The small molecule below binds the protein below.
Small molecule (SMILES): Cc1onc(O)c1C[C@H](N)C(=O)O

Binding-site contacts:
Ligand atom OT2 contacts residue TYR61 of chain 2.C at 3.6 Å.
Ligand atom OE2 contacts residue GLU193 of chain 2.C at 3.5 Å (salt-bridge).
Ligand atom OE1 contacts residue THR143 of chain 2.C at 2.9 Å (h-bond).
Ligand atom CE2 contacts residue GLU193 of chain 2.C at 3.5 Å.
Ligand atom OT2 contacts residue PRO89 of chain 2.C at 3.7 Å.
Ligand atom CD1 contacts residue THR143 of chain 2.C at 3.9 Å.
Ligand atom CE2 contacts residue TYR220 of chain 2.C at 3.8 Å (hydrophobic).
Ligand atom OT2 contacts residue THR91 of chain 2.C at 2.9 Å (h-bond).
Ligand atom N contacts residue TYR220 of chain 2.C at 3.6 Å.
Ligand atom CD2 contacts residue GLU193 of chain 2.C at 3.1 Å.
Ligand atom CA contacts residue PRO89 of chain 2.C at 4.0 Å (hydrophobic).
Ligand atom CA contacts residue SER142 of chain 2.C at 3.4 Å.
Ligand atom C contacts residue TYR61 of chain 2.C at 3.7 Å (hydrophobic).
Ligand atom CB contacts residue TYR61 of chain 2.C at 3.7 Å (hydrophobic).
Ligand atom OT2 contacts residue SER142 of chain 2.C at 3.9 Å.
Ligand atom OT1 contacts residue GLY141 of chain 2.C at 3.2 Å.
Ligand atom CE2 contacts residue TYR61 of chain 2.C at 3.3 Å (hydrophobic).
Ligand atom CA contacts residue THR91 of chain 2.C at 3.4 Å.
Ligand atom OE1 contacts residue LEU138 of chain 2.C at 4.0 Å.
Ligand atom OT1 contacts residue ARG96 of chain 2.C at 2.9 Å (salt-bridge).
Ligand atom OT2 contacts residue LEU90 of chain 2.C at 3.6 Å.
Ligand atom CG contacts residue GLU193 of chain 2.C at 3.4 Å.
Ligand atom N contacts residue THR91 of chain 2.C at 2.8 Å (h-bond).
Ligand atom C contacts residue THR91 of chain 2.C at 3.7 Å.
Ligand atom C contacts residue SER142 of chain 2.C at 3.3 Å.
Ligand atom NE1 contacts residue LEU192 of chain 2.C at 3.8 Å.
Ligand atom OT2 contacts residue ARG96 of chain 2.C at 2.7 Å (salt-bridge).
Ligand atom CE2 contacts residue PRO89 of chain 2.C at 3.9 Å (hydrophobic).
Ligand atom CB contacts residue GLU193 of chain 2.C at 4.0 Å.
Ligand atom N contacts residue GLU193 of chain 2.C at 2.7 Å (salt-bridge).
Ligand atom CB contacts residue LEU138 of chain 2.C at 3.9 Å (hydrophobic).
Ligand atom N contacts residue PRO89 of chain 2.C at 2.8 Å (h-bond).
Ligand atom CD1 contacts residue GLU193 of chain 2.C at 3.7 Å.
Ligand atom OE2 contacts residue MET196 of chain 2.C at 3.5 Å.
Ligand atom CA contacts residue GLU193 of chain 2.C at 3.5 Å.
Ligand atom OT1 contacts residue SER142 of chain 2.C at 2.9 Å (h-bond).
Ligand atom NE1 contacts residue GLU193 of chain 2.C at 3.2 Å (salt-bridge).
Ligand atom C contacts residue ARG96 of chain 2.C at 3.4 Å.
Ligand atom CE2 contacts residue MET196 of chain 2.C at 4.0 Å (hydrophobic).
Ligand atom OT1 contacts residue TYR61 of chain 2.C at 3.5 Å.

Sequence of chain 2.C:
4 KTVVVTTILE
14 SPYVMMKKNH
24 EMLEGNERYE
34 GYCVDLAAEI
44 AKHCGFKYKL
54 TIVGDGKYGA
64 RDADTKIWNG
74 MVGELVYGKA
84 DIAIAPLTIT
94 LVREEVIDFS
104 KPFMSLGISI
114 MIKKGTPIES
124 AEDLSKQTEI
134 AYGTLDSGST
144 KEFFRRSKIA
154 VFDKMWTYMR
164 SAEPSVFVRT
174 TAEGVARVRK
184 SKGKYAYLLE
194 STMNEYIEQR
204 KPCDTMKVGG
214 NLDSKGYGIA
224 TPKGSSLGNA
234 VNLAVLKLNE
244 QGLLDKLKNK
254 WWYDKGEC